The protein below binds the small molecule below.
Small molecule (SMILES): CC(=O)N[C@@H]1[C@@H](O)[C@H](O)[C@@H](CO)O[C@H]1O

Sequence of chain 1.F:
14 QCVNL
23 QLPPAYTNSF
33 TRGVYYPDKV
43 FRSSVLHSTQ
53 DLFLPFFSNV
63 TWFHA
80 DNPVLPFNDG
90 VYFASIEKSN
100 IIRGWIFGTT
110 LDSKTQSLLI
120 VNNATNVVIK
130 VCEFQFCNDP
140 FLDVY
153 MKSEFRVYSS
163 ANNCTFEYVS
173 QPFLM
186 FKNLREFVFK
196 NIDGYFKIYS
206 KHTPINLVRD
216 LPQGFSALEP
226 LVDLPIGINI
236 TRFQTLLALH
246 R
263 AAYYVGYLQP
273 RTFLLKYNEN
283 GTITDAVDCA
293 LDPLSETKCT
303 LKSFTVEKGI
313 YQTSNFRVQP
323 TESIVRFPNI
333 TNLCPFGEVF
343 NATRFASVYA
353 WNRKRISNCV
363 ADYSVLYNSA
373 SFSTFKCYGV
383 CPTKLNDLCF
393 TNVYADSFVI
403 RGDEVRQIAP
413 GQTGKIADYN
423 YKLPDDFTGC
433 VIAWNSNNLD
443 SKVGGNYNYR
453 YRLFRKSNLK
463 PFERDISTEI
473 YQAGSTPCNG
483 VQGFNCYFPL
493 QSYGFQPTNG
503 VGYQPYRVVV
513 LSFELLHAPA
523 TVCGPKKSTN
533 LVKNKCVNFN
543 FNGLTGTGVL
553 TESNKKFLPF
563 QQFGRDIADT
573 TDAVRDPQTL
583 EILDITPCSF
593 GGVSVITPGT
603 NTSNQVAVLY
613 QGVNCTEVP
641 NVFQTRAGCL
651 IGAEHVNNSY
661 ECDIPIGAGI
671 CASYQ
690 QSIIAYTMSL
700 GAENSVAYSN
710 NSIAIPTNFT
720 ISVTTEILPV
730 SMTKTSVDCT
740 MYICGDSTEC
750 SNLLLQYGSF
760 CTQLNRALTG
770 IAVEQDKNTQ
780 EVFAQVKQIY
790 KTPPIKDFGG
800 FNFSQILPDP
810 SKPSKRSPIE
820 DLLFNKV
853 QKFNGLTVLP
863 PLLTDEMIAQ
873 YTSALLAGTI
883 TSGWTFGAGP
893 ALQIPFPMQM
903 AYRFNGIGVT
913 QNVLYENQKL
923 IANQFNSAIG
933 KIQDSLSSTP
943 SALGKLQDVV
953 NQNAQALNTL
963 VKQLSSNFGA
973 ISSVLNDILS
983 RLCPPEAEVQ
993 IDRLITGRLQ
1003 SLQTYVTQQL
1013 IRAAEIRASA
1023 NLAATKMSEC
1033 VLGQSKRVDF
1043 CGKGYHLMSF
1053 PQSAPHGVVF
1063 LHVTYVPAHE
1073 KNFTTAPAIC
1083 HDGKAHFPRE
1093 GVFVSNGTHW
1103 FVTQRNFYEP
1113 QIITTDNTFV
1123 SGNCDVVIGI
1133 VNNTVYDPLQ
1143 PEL

Binding-site contacts:
Ligand atom O5 contacts residue SER803 of chain 1.F at 3.5 Å (h-bond).
Ligand atom C1 contacts residue ASN801 of chain 1.F at 1.4 Å.
Ligand atom C2 contacts residue ASN801 of chain 1.F at 2.5 Å.
Ligand atom C6 contacts residue SER803 of chain 1.F at 4.1 Å.
Ligand atom C5 contacts residue SER803 of chain 1.F at 3.6 Å.
Ligand atom C4 contacts residue ASN801 of chain 1.F at 4.2 Å.
Ligand atom C1 contacts residue SER803 of chain 1.F at 3.7 Å.
Ligand atom C7 contacts residue ASN801 of chain 1.F at 3.6 Å.
Ligand atom C3 contacts residue ASN801 of chain 1.F at 3.8 Å.
Ligand atom C6 contacts residue GLN804 of chain 1.F at 4.2 Å.
Ligand atom C5 contacts residue ASN801 of chain 1.F at 3.7 Å.
Ligand atom O7 contacts residue ASN801 of chain 1.F at 3.7 Å.
Ligand atom O5 contacts residue ASN801 of chain 1.F at 2.4 Å (h-bond).
Ligand atom N2 contacts residue ASN801 of chain 1.F at 3.0 Å (h-bond).